Binding-site contacts:
Ligand atom C2 contacts residue ASN57 of chain 1.A at 2.5 Å.
Ligand atom C8 contacts residue ASN57 of chain 1.A at 4.4 Å.
Ligand atom N2 contacts residue ASN57 of chain 1.A at 2.9 Å (h-bond).
Ligand atom C8 contacts residue GLU56 of chain 1.A at 4.2 Å.
Ligand atom C1 contacts residue TYR88 of chain 1.A at 3.9 Å (hydrophobic).
Ligand atom C7 contacts residue ASN57 of chain 1.A at 3.2 Å.
Ligand atom O7 contacts residue ASN57 of chain 1.A at 3.1 Å (h-bond).
Ligand atom O6 contacts residue TYR88 of chain 1.A at 2.9 Å (h-bond).
Ligand atom O5 contacts residue ASN57 of chain 1.A at 2.4 Å (h-bond).
Ligand atom C1 contacts residue ASN57 of chain 1.A at 1.4 Å.
Ligand atom C5 contacts residue ASN57 of chain 1.A at 3.6 Å.
Ligand atom C6 contacts residue TYR88 of chain 1.A at 3.7 Å (hydrophobic).
Ligand atom C4 contacts residue ASN57 of chain 1.A at 4.2 Å.
Ligand atom C3 contacts residue ASN57 of chain 1.A at 3.8 Å.
Ligand atom C5 contacts residue TYR88 of chain 1.A at 4.0 Å (hydrophobic).
Ligand atom O5 contacts residue TYR88 of chain 1.A at 3.0 Å (h-bond).

The small molecule below binds the protein below.
Small molecule (SMILES): CC(=O)N[C@H]1[C@H](O[C@H]2[C@H](O)[C@@H](NC(C)=O)CO[C@@H]2CO)O[C@H](CO)[C@@H](O)[C@@H]1O

Sequence of chain 1.A:
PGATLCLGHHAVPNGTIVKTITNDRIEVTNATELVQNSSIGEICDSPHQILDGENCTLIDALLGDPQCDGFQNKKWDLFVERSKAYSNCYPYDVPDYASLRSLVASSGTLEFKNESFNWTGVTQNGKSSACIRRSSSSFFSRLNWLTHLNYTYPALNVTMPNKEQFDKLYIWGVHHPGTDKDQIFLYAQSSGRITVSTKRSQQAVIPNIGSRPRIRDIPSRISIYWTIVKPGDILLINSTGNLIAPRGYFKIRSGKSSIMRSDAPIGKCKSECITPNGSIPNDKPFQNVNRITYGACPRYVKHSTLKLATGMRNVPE